Sequence of chain 19.E:
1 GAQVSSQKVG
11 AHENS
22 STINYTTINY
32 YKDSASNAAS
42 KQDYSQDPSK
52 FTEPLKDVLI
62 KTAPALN

Binding-site contacts:
Ligand atom CG2 contacts residue VAL4 of chain 19.E at 3.8 Å (hydrophobic).
Ligand atom CG2 contacts residue ALA2 of chain 19.E at 3.9 Å (hydrophobic).
Ligand atom CA contacts residue VAL4 of chain 19.E at 3.0 Å (hydrophobic).
Ligand atom CB contacts residue GLN3 of chain 19.E at 4.1 Å.
Ligand atom OE1 contacts residue VAL4 of chain 19.E at 3.6 Å (h-bond).
Ligand atom CB contacts residue GLN3 of chain 19.E at 3.8 Å.
Ligand atom N contacts residue ALA2 of chain 19.E at 4.3 Å.
Ligand atom N contacts residue ALA2 of chain 19.E at 2.8 Å (h-bond).
Ligand atom OE2 contacts residue VAL4 of chain 19.E at 4.1 Å.
Ligand atom CA contacts residue ALA2 of chain 19.E at 3.9 Å (hydrophobic).
Ligand atom O contacts residue VAL4 of chain 19.E at 4.0 Å.
Ligand atom C contacts residue VAL4 of chain 19.E at 3.4 Å (hydrophobic).
Ligand atom CB contacts residue VAL4 of chain 19.E at 3.9 Å (hydrophobic).
Ligand atom CA contacts residue VAL4 of chain 19.E at 4.0 Å (hydrophobic).
Ligand atom OE2 contacts residue ASN25 of chain 19.E at 3.4 Å (h-bond).
Ligand atom CB contacts residue ALA2 of chain 19.E at 3.5 Å (hydrophobic).
Ligand atom CG2 contacts residue MYR1 of chain 18.H at 3.7 Å.
Ligand atom OG contacts residue ALA2 of chain 19.E at 3.9 Å.
Ligand atom CB contacts residue MYR1 of chain 18.H at 4.3 Å.
Ligand atom OG contacts residue GLN3 of chain 19.E at 3.0 Å (h-bond).
Ligand atom C contacts residue VAL4 of chain 19.E at 3.8 Å (hydrophobic).
Ligand atom CB contacts residue VAL4 of chain 19.E at 4.3 Å (hydrophobic).
Ligand atom N contacts residue VAL4 of chain 19.E at 4.1 Å.
Ligand atom CG contacts residue VAL4 of chain 19.E at 4.2 Å (hydrophobic).
Ligand atom O contacts residue VAL4 of chain 19.E at 3.0 Å (h-bond).
Ligand atom C contacts residue ALA2 of chain 19.E at 3.3 Å (hydrophobic).
Ligand atom CG1 contacts residue GLN3 of chain 19.E at 3.1 Å.
Ligand atom O contacts residue GLN3 of chain 19.E at 3.4 Å (h-bond).
Ligand atom CD1 contacts residue VAL4 of chain 19.E at 3.9 Å (hydrophobic).
Ligand atom O contacts residue ALA2 of chain 19.E at 4.0 Å.
Ligand atom O contacts residue SER6 of chain 19.E at 4.1 Å.
Ligand atom O contacts residue SER5 of chain 19.E at 3.8 Å.
Ligand atom CG2 contacts residue SER5 of chain 19.E at 3.1 Å.
Ligand atom CD contacts residue VAL4 of chain 19.E at 3.8 Å (hydrophobic).
Ligand atom C contacts residue ALA2 of chain 19.E at 4.3 Å (hydrophobic).
Ligand atom CA contacts residue ALA2 of chain 19.E at 3.0 Å (hydrophobic).
Ligand atom C contacts residue GLN3 of chain 19.E at 4.3 Å.
Ligand atom OE1 contacts residue SER5 of chain 19.E at 4.2 Å.
Ligand atom CG2 contacts residue GLN3 of chain 19.E at 3.3 Å.
Ligand atom N contacts residue VAL4 of chain 19.E at 2.8 Å (h-bond).

The small molecule below binds the protein below.
Small molecule (SMILES): CC[C@H](C)[C@H](N)C(=O)N[C@@H](CO)C(=O)N[C@@H](CCC(=O)O)C(=O)N[C@H](C=O)C(C)C